Sequence of chain 1.B:
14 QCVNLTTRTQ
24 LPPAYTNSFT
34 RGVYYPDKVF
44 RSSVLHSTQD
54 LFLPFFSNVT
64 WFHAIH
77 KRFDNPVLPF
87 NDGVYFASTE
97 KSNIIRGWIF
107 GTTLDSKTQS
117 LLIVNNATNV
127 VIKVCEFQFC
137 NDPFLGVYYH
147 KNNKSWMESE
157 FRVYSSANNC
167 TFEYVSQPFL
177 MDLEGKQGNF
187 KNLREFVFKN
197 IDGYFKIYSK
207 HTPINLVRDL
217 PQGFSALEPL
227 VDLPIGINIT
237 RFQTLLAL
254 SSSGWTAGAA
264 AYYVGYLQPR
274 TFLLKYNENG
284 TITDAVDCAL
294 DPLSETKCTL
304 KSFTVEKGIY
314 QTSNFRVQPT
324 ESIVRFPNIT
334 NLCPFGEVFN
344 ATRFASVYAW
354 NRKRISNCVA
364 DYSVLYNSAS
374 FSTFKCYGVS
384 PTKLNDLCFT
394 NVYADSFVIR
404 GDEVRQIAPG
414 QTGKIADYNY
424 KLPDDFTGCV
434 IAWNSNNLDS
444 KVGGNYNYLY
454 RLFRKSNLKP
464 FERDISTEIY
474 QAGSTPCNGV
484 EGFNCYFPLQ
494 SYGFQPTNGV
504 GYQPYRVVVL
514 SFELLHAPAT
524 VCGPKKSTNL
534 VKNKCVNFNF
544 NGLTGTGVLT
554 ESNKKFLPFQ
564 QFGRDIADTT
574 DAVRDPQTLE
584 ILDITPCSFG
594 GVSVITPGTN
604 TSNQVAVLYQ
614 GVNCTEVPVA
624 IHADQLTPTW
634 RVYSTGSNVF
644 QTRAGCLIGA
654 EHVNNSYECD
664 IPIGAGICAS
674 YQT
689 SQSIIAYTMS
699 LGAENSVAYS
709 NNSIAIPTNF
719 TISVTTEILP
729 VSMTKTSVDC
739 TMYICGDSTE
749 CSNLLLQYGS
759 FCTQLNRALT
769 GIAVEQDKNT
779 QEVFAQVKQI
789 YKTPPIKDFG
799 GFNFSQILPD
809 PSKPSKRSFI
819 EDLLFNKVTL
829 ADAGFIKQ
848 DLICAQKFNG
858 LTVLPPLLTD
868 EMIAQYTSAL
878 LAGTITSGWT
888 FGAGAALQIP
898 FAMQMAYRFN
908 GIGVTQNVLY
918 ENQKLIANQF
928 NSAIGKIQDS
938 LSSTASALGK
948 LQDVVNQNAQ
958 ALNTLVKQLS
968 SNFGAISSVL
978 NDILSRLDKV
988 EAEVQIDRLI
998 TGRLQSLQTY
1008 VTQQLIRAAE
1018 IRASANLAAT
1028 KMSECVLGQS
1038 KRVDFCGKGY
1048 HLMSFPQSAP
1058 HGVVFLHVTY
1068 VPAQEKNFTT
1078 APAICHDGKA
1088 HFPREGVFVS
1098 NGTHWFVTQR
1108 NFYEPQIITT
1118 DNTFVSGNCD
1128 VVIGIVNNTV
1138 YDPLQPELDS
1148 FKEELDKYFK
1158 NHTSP

Binding-site contacts:
Ligand atom C7 contacts residue ASN331 of chain 1.B at 4.3 Å.
Ligand atom C6 contacts residue ASN331 of chain 1.B at 4.4 Å.
Ligand atom C2 contacts residue ASN331 of chain 1.B at 2.7 Å.
Ligand atom O6 contacts residue ASN331 of chain 1.B at 4.2 Å.
Ligand atom N2 contacts residue PRO579 of chain 1.B at 4.1 Å.
Ligand atom C7 contacts residue PRO579 of chain 1.B at 4.4 Å (hydrophobic).
Ligand atom O3 contacts residue GLN580 of chain 1.B at 4.3 Å.
Ligand atom N2 contacts residue ASN331 of chain 1.B at 3.2 Å (h-bond).
Ligand atom O5 contacts residue ASN331 of chain 1.B at 2.1 Å (h-bond).
Ligand atom C2 contacts residue GLN580 of chain 1.B at 4.1 Å.
Ligand atom C1 contacts residue GLN580 of chain 1.B at 4.4 Å.
Ligand atom C4 contacts residue ASN331 of chain 1.B at 4.2 Å.
Ligand atom C7 contacts residue GLN580 of chain 1.B at 4.3 Å.
Ligand atom C8 contacts residue PRO579 of chain 1.B at 3.5 Å (hydrophobic).
Ligand atom N2 contacts residue GLN580 of chain 1.B at 3.7 Å.
Ligand atom C1 contacts residue ASN331 of chain 1.B at 1.4 Å.
Ligand atom C5 contacts residue ASN331 of chain 1.B at 3.5 Å.
Ligand atom C3 contacts residue ASN331 of chain 1.B at 3.9 Å.
Ligand atom C3 contacts residue GLN580 of chain 1.B at 3.7 Å.

A protein and the small-molecule ligand that binds it are described below.
Small molecule (SMILES): CC(=O)N[C@@H]1[C@@H](O)[C@H](O)[C@@H](CO)O[C@H]1O